Binding-site contacts:
Ligand atom C15 contacts residue HEM1 of chain 1.H at 4.0 Å.
Ligand atom C4 contacts residue ALA240 of chain 1.B at 3.8 Å (hydrophobic).
Ligand atom C13 contacts residue GLN398 of chain 1.B at 4.3 Å.
Ligand atom C15 contacts residue ALA244 of chain 1.B at 3.7 Å (hydrophobic).
Ligand atom C1 contacts residue PHE179 of chain 1.B at 3.8 Å (hydrophobic).
Ligand atom C14 contacts residue ALA244 of chain 1.B at 3.8 Å (hydrophobic).
Ligand atom C16 contacts residue HEM1 of chain 1.H at 3.7 Å.
Ligand atom C18 contacts residue LEU294 of chain 1.B at 3.9 Å (hydrophobic).
Ligand atom C19 contacts residue GLY83 of chain 1.B at 3.9 Å.
Ligand atom C2 contacts residue GLY83 of chain 1.B at 4.0 Å.
Ligand atom C12 contacts residue GLN398 of chain 1.B at 3.9 Å.
Ligand atom C3 contacts residue VAL87 of chain 1.B at 4.0 Å (hydrophobic).
Ligand atom C2 contacts residue PHE179 of chain 1.B at 3.7 Å (hydrophobic).
Ligand atom O2 contacts residue VAL291 of chain 1.B at 3.8 Å.
Ligand atom C12 contacts residue PHE180 of chain 1.B at 4.1 Å (hydrophobic).
Ligand atom C5 contacts residue ALA240 of chain 1.B at 4.1 Å (hydrophobic).
Ligand atom C9 contacts residue ALA243 of chain 1.B at 4.2 Å (hydrophobic).
Ligand atom C6 contacts residue PHE92 of chain 1.B at 3.7 Å (hydrophobic).
Ligand atom C8 contacts residue PHE92 of chain 1.B at 4.1 Å (hydrophobic).
Ligand atom C2 contacts residue VAL87 of chain 1.B at 4.2 Å (hydrophobic).
Ligand atom C19 contacts residue MET84 of chain 1.B at 3.5 Å (hydrophobic).
Ligand atom C18 contacts residue GLN398 of chain 1.B at 4.1 Å.
Ligand atom O2 contacts residue GLN398 of chain 1.B at 3.0 Å (h-bond).
Ligand atom O1 contacts residue VAL87 of chain 1.B at 4.0 Å.
Ligand atom C17 contacts residue GLN398 of chain 1.B at 4.0 Å.
Ligand atom C16 contacts residue ALA244 of chain 1.B at 3.9 Å (hydrophobic).
Ligand atom O2 contacts residue THR248 of chain 1.B at 3.4 Å.
Ligand atom C6 contacts residue ALA240 of chain 1.B at 3.7 Å (hydrophobic).
Ligand atom C4 contacts residue GLN239 of chain 1.B at 4.3 Å.
Ligand atom C1 contacts residue ALA243 of chain 1.B at 3.9 Å (hydrophobic).
Ligand atom C12 contacts residue MET84 of chain 1.B at 3.9 Å (hydrophobic).
Ligand atom C11 contacts residue PHE180 of chain 1.B at 4.2 Å (hydrophobic).
Ligand atom C11 contacts residue MET84 of chain 1.B at 3.5 Å (hydrophobic).
Ligand atom C17 contacts residue THR248 of chain 1.B at 4.1 Å.
Ligand atom C19 contacts residue PHE92 of chain 1.B at 4.1 Å (hydrophobic).
Ligand atom C7 contacts residue PHE92 of chain 1.B at 4.0 Å (hydrophobic).
Ligand atom C7 contacts residue ALA240 of chain 1.B at 4.0 Å (hydrophobic).
Ligand atom O1 contacts residue GLN239 of chain 1.B at 3.6 Å.
Ligand atom C16 contacts residue THR248 of chain 1.B at 4.3 Å.
Ligand atom C18 contacts residue MET84 of chain 1.B at 4.0 Å (hydrophobic).

Sequence of chain 1.B:
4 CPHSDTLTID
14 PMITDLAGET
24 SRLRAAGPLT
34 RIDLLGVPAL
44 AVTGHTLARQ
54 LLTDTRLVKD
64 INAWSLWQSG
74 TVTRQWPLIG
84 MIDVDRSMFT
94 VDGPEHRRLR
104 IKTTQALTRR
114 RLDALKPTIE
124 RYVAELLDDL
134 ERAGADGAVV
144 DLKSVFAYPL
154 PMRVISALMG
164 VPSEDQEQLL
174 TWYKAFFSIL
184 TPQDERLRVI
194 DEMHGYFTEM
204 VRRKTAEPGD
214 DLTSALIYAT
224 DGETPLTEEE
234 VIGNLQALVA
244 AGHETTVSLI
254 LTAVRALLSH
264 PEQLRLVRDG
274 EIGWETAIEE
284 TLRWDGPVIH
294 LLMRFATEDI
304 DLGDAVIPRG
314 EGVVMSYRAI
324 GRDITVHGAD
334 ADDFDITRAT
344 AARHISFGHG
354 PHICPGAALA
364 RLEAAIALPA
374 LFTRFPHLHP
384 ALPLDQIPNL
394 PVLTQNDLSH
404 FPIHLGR

The small molecule below binds the protein below.
Small molecule (SMILES): C[C@]12CCC(=O)C=C1CC[C@@H]1[C@@H]2CC[C@]2(C)C(=O)CC[C@@H]12